The small molecule below binds the protein below.
Small molecule (SMILES): CC(=O)N[C@@H]1[C@@H](O)[C@H](O)[C@@H](CO)O[C@H]1O

Sequence of chain 1.C:
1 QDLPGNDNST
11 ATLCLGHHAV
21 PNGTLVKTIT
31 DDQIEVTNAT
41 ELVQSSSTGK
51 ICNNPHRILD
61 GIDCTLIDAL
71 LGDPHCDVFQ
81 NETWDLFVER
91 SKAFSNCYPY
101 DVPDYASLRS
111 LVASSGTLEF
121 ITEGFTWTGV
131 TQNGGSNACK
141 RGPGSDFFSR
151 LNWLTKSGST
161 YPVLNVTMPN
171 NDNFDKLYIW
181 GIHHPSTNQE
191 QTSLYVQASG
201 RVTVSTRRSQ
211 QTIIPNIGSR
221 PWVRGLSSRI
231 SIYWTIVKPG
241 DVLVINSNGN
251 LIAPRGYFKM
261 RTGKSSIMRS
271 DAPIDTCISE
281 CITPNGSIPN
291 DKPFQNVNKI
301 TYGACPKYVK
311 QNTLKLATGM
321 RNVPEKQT

Binding-site contacts:
Ligand atom C4 contacts residue ASN81 of chain 1.C at 4.2 Å.
Ligand atom C6 contacts residue ILE121 of chain 1.C at 3.6 Å (hydrophobic).
Ligand atom N2 contacts residue ASN81 of chain 1.C at 2.9 Å (h-bond).
Ligand atom C5 contacts residue ASN81 of chain 1.C at 3.7 Å.
Ligand atom C7 contacts residue ASN81 of chain 1.C at 3.1 Å.
Ligand atom C3 contacts residue PHE120 of chain 1.C at 4.3 Å (hydrophobic).
Ligand atom O7 contacts residue ASN81 of chain 1.C at 2.9 Å (h-bond).
Ligand atom C2 contacts residue ASN81 of chain 1.C at 2.4 Å.
Ligand atom C3 contacts residue ASN81 of chain 1.C at 3.7 Å.
Ligand atom O5 contacts residue ASN81 of chain 1.C at 2.4 Å (h-bond).
Ligand atom C5 contacts residue PHE120 of chain 1.C at 3.6 Å (hydrophobic).
Ligand atom C1 contacts residue ASN81 of chain 1.C at 1.5 Å.
Ligand atom C1 contacts residue PHE120 of chain 1.C at 3.8 Å (hydrophobic).
Ligand atom C8 contacts residue ASN81 of chain 1.C at 4.3 Å.
Ligand atom C8 contacts residue GLN80 of chain 1.C at 3.6 Å.
Ligand atom O5 contacts residue PHE120 of chain 1.C at 3.9 Å.
Ligand atom C5 contacts residue ILE121 of chain 1.C at 3.9 Å (hydrophobic).